The protein below binds the small molecule below.
Small molecule (SMILES): CCN(/C=C/N(C)C)C(=O)CNCc1cc(C(=O)O)ccn1

Binding-site contacts:
Ligand atom CAP contacts residue ASN227 of chain 1.A at 3.5 Å.
Ligand atom CAL contacts residue FE21 of chain 1.C at 3.1 Å.
Ligand atom O contacts residue TYR206 of chain 1.A at 3.7 Å.
Ligand atom CAH contacts residue ASN158 of chain 1.A at 3.6 Å.
Ligand atom CAN contacts residue TYR206 of chain 1.A at 3.8 Å (hydrophobic).
Ligand atom N contacts residue FE21 of chain 1.C at 2.3 Å.
Ligand atom CAO contacts residue ASN227 of chain 1.A at 3.7 Å.
Ligand atom NAR contacts residue HIS217 of chain 1.A at 3.4 Å (h-bond).
Ligand atom CAS contacts residue THR214 of chain 1.A at 3.5 Å.
Ligand atom OAT contacts residue ASN307 of chain 1.A at 3.8 Å.
Ligand atom O contacts residue GLN204 of chain 1.A at 3.7 Å.
Ligand atom CA contacts residue FE21 of chain 1.C at 3.1 Å.
Ligand atom OAT contacts residue ASN227 of chain 1.A at 3.0 Å (h-bond).
Ligand atom CAP contacts residue VAL299 of chain 1.A at 3.7 Å (hydrophobic).
Ligand atom CAS contacts residue ASN227 of chain 1.A at 3.8 Å.
Ligand atom OAU contacts residue LYS208 of chain 1.A at 3.0 Å (salt-bridge).
Ligand atom OAU contacts residue PHE155 of chain 1.A at 3.6 Å.
Ligand atom CAQ contacts residue VAL299 of chain 1.A at 3.9 Å (hydrophobic).
Ligand atom CAO contacts residue THR214 of chain 1.A at 3.6 Å.
Ligand atom N contacts residue HIS217 of chain 1.A at 3.2 Å (h-bond).
Ligand atom CAM contacts residue HIS217 of chain 1.A at 3.9 Å.
Ligand atom OAU contacts residue THR214 of chain 1.A at 2.6 Å (h-bond).
Ligand atom CA contacts residue HIS217 of chain 1.A at 3.2 Å.
Ligand atom CAQ contacts residue FE21 of chain 1.C at 3.1 Å.
Ligand atom CA contacts residue GLU219 of chain 1.A at 3.2 Å.
Ligand atom CAL contacts residue HIS217 of chain 1.A at 3.6 Å.
Ligand atom NAR contacts residue HIS297 of chain 1.A at 3.6 Å.
Ligand atom CAP contacts residue TRP237 of chain 1.A at 3.7 Å (hydrophobic).
Ligand atom CAM contacts residue THR214 of chain 1.A at 3.6 Å.
Ligand atom CAS contacts residue LYS208 of chain 1.A at 3.2 Å.
Ligand atom N contacts residue GLU219 of chain 1.A at 3.2 Å (salt-bridge).
Ligand atom OAT contacts residue LYS208 of chain 1.A at 2.7 Å (salt-bridge).
Ligand atom CAN contacts residue THR214 of chain 1.A at 3.6 Å.
Ligand atom CAQ contacts residue TRP237 of chain 1.A at 3.6 Å (hydrophobic).
Ligand atom CAM contacts residue FE21 of chain 1.C at 3.1 Å.
Ligand atom CAL contacts residue TYR206 of chain 1.A at 3.9 Å (hydrophobic).
Ligand atom NAR contacts residue FE21 of chain 1.C at 2.3 Å.
Ligand atom CAA contacts residue HIS217 of chain 1.A at 3.9 Å.
Ligand atom CAQ contacts residue HIS297 of chain 1.A at 3.7 Å.
Ligand atom CAB contacts residue ASN220 of chain 1.A at 3.6 Å.

Sequence of chain 1.A:
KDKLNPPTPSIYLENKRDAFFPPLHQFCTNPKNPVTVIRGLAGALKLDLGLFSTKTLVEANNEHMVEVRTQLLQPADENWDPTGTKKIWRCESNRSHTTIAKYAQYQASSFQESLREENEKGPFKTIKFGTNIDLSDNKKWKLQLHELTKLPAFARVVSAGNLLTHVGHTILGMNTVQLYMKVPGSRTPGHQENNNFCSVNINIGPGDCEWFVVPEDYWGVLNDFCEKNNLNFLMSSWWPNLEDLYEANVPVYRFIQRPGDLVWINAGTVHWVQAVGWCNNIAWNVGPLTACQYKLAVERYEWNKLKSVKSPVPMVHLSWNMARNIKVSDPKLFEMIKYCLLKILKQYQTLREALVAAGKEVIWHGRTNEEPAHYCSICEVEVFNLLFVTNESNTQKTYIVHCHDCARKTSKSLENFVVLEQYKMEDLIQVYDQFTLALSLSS